A protein and the small-molecule ligand that binds it are described below.
Small molecule (SMILES): CCCCCCCCCCCC[N+](C)(C)CCCS(=O)(=O)O

Binding-site contacts:
Ligand atom C11 contacts residue C151 of chain 41.D at 3.5 Å.
Ligand atom S1 contacts residue GLY222 of chain 41.A at 3.0 Å (h-bond).
Ligand atom S1 contacts residue LYS215 of chain 41.A at 4.1 Å.
Ligand atom C5 contacts residue C151 of chain 41.D at 4.0 Å.
Ligand atom C7 contacts residue C151 of chain 41.D at 3.4 Å.
Ligand atom C16 contacts residue ASP229 of chain 41.A at 4.3 Å.
Ligand atom O3S contacts residue PHE223 of chain 41.A at 3.9 Å.
Ligand atom O1S contacts residue TRP374 of chain 41.A at 4.3 Å.
Ligand atom C13 contacts residue C151 of chain 41.D at 4.5 Å.
Ligand atom O3S contacts residue ARG224 of chain 41.A at 2.9 Å (salt-bridge).
Ligand atom C10 contacts residue C151 of chain 41.D at 3.4 Å.
Ligand atom O1S contacts residue LYS215 of chain 41.A at 2.7 Å (salt-bridge).
Ligand atom C8 contacts residue C151 of chain 41.D at 3.7 Å.
Ligand atom O3S contacts residue GLY222 of chain 41.A at 2.9 Å (h-bond).
Ligand atom O2S contacts residue ARG224 of chain 41.A at 4.5 Å.
Ligand atom O1S contacts residue GLY222 of chain 41.A at 2.3 Å (h-bond).
Ligand atom O3S contacts residue TRP374 of chain 41.A at 3.3 Å.
Ligand atom O2S contacts residue GLY222 of chain 41.A at 3.3 Å (h-bond).
Ligand atom S1 contacts residue TRP374 of chain 41.A at 4.0 Å.
Ligand atom C3 contacts residue TRP374 of chain 41.A at 4.3 Å (hydrophobic).
Ligand atom C9 contacts residue C151 of chain 41.D at 3.4 Å.
Ligand atom C6 contacts residue C151 of chain 41.D at 4.2 Å.
Ligand atom S1 contacts residue ARG224 of chain 41.A at 4.3 Å.
Ligand atom C2 contacts residue TRP374 of chain 41.A at 4.1 Å (hydrophobic).
Ligand atom C12 contacts residue C151 of chain 41.D at 3.4 Å.
Ligand atom C1 contacts residue TRP374 of chain 41.A at 3.6 Å (hydrophobic).
Ligand atom O1S contacts residue PHE223 of chain 41.A at 4.5 Å.

Sequence of chain 41.A:
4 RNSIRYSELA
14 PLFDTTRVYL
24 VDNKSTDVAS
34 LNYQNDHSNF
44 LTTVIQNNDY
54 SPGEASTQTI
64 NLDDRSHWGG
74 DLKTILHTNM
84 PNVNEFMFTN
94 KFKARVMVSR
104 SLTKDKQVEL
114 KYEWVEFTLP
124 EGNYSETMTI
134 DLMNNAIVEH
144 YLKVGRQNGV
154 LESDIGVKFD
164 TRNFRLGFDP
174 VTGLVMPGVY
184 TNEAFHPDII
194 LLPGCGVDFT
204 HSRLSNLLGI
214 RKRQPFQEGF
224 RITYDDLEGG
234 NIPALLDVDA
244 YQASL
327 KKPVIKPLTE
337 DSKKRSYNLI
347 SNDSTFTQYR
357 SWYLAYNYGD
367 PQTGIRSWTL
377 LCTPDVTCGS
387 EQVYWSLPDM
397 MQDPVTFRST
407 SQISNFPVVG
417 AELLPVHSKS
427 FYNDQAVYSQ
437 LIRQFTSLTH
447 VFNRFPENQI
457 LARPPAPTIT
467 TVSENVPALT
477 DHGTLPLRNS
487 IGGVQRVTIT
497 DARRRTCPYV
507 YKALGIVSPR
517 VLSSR